Sequence of chain 1.E:
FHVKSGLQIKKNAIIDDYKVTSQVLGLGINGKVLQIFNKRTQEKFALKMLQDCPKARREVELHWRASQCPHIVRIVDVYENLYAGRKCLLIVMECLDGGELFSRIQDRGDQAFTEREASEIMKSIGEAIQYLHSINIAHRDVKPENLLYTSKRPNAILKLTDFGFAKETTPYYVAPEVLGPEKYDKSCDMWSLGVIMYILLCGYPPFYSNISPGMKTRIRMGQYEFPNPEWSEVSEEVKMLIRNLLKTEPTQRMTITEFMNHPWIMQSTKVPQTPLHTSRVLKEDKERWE

Binding-site contacts:
Ligand atom O26 contacts residue LYS63 of chain 1.E at 3.1 Å (salt-bridge).
Ligand atom N7 contacts residue ASP177 of chain 1.E at 3.2 Å (salt-bridge).
Ligand atom C13 contacts residue LEU163 of chain 1.E at 3.5 Å (hydrophobic).
Ligand atom N7 contacts residue GLY43 of chain 1.E at 3.3 Å.
Ligand atom N15 contacts residue LEU111 of chain 1.E at 3.0 Å (h-bond).
Ligand atom N16 contacts residue ASP112 of chain 1.E at 3.2 Å.
Ligand atom C3 contacts residue VAL48 of chain 1.E at 3.5 Å (hydrophobic).
Ligand atom C18 contacts residue LEU111 of chain 1.E at 3.3 Å (hydrophobic).
Ligand atom C2 contacts residue LEU163 of chain 1.E at 3.9 Å (hydrophobic).
Ligand atom C19 contacts residue LEU40 of chain 1.E at 3.6 Å (hydrophobic).
Ligand atom C17 contacts residue ASP112 of chain 1.E at 3.7 Å.
Ligand atom C10 contacts residue GLU109 of chain 1.E at 3.2 Å.
Ligand atom C11 contacts residue ALA61 of chain 1.E at 3.9 Å (hydrophobic).
Ligand atom C10 contacts residue LEU111 of chain 1.E at 3.5 Å (hydrophobic).
Ligand atom C17 contacts residue LEU111 of chain 1.E at 3.2 Å (hydrophobic).
Ligand atom C8 contacts residue GLY43 of chain 1.E at 3.9 Å.
Ligand atom C6 contacts residue ASP177 of chain 1.E at 3.9 Å.
Ligand atom N1 contacts residue LEU163 of chain 1.E at 3.7 Å.
Ligand atom C3 contacts residue MET108 of chain 1.E at 3.7 Å (hydrophobic).
Ligand atom N15 contacts residue ALA61 of chain 1.E at 3.8 Å.
Ligand atom C21 contacts residue ASP112 of chain 1.E at 3.6 Å.
Ligand atom C6 contacts residue LYS63 of chain 1.E at 3.8 Å.
Ligand atom C20 contacts residue LEU111 of chain 1.E at 3.7 Å (hydrophobic).
Ligand atom C8 contacts residue ASP177 of chain 1.E at 3.5 Å.
Ligand atom C22 contacts residue ASP112 of chain 1.E at 3.7 Å.
Ligand atom N16 contacts residue CYS110 of chain 1.E at 3.9 Å.
Ligand atom C21 contacts residue LEU40 of chain 1.E at 3.7 Å (hydrophobic).
Ligand atom C8 contacts residue LEU42 of chain 1.E at 3.7 Å (hydrophobic).
Ligand atom C19 contacts residue LEU111 of chain 1.E at 3.5 Å (hydrophobic).
Ligand atom C21 contacts residue LEU111 of chain 1.E at 3.6 Å (hydrophobic).
Ligand atom C12 contacts residue LEU163 of chain 1.E at 3.7 Å (hydrophobic).
Ligand atom N16 contacts residue LEU40 of chain 1.E at 3.6 Å.
Ligand atom C8 contacts residue ASN161 of chain 1.E at 3.2 Å.
Ligand atom C17 contacts residue CYS110 of chain 1.E at 3.5 Å (hydrophobic).
Ligand atom C17 contacts residue LEU40 of chain 1.E at 3.8 Å (hydrophobic).
Ligand atom C6 contacts residue VAL48 of chain 1.E at 3.9 Å (hydrophobic).
Ligand atom O26 contacts residue ASP177 of chain 1.E at 3.5 Å.
Ligand atom C10 contacts residue ALA61 of chain 1.E at 3.5 Å (hydrophobic).
Ligand atom N16 contacts residue LEU111 of chain 1.E at 3.4 Å (h-bond).
Ligand atom C4 contacts residue VAL48 of chain 1.E at 3.5 Å (hydrophobic).

This protein binds this small molecule.
Small molecule (SMILES): O=C1NCCc2[nH]c(-c3ccnc(-c4cnc5ccccc5c4)c3)cc21